Sequence of chain 1.A:
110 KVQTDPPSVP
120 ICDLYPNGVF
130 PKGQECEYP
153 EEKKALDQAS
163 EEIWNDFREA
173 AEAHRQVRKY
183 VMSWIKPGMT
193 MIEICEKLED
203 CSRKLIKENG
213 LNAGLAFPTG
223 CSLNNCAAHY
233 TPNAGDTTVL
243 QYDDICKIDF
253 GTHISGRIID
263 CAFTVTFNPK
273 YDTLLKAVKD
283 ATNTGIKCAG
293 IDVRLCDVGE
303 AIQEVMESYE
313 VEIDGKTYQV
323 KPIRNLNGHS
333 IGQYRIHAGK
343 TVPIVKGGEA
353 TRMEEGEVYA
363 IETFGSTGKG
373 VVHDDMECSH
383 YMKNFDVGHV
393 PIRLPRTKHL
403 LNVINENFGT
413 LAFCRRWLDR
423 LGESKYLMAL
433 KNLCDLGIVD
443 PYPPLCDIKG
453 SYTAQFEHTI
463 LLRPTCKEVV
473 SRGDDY

A protein and the small-molecule ligand that binds it are described below.
Small molecule (SMILES): CO[C@H]1[C@H](C2(C)O[C@@H]2CC=C(C)C)[C@](C)(O)CC[C@H]1OC(=O)NC(=O)CCl

Binding-site contacts:
Ligand atom C25 contacts residue ALA414 of chain 1.A at 4.0 Å (hydrophobic).
Ligand atom O4B contacts residue ASN327 of chain 1.A at 3.1 Å (h-bond).
Ligand atom C22 contacts residue TYR444 of chain 1.A at 3.8 Å (hydrophobic).
Ligand atom O11 contacts residue GLU364 of chain 1.A at 3.7 Å.
Ligand atom C31 contacts residue HIS331 of chain 1.A at 3.9 Å.
Ligand atom C31 contacts residue ASN329 of chain 1.A at 3.5 Å.
Ligand atom C21 contacts residue HIS231 of chain 1.A at 4.0 Å.
Ligand atom O4A contacts residue LEU328 of chain 1.A at 3.5 Å.
Ligand atom C2B contacts residue ALA414 of chain 1.A at 3.9 Å (hydrophobic).
Ligand atom C43 contacts residue ASN327 of chain 1.A at 3.7 Å.
Ligand atom O11 contacts residue HIS231 of chain 1.A at 3.7 Å.
Ligand atom C2A contacts residue HIS339 of chain 1.A at 4.0 Å.
Ligand atom O4B contacts residue ASN329 of chain 1.A at 3.8 Å.
Ligand atom C23 contacts residue TYR444 of chain 1.A at 3.8 Å (hydrophobic).
Ligand atom O31 contacts residue HIS339 of chain 1.A at 3.7 Å.
Ligand atom C2A contacts residue HIS331 of chain 1.A at 3.6 Å.
Ligand atom O11 contacts residue CO1 of chain 1.B at 3.3 Å.
Ligand atom O11 contacts residue HIS331 of chain 1.A at 4.0 Å.
Ligand atom O2A contacts residue HIS339 of chain 1.A at 3.9 Å.
Ligand atom C11 contacts residue HIS231 of chain 1.A at 1.5 Å.
Ligand atom C5 contacts residue GLU364 of chain 1.A at 3.8 Å.
Ligand atom C2B contacts residue PHE219 of chain 1.A at 3.7 Å (hydrophobic).
Ligand atom C1 contacts residue HIS231 of chain 1.A at 2.6 Å.
Ligand atom O4A contacts residue ASN329 of chain 1.A at 3.1 Å (h-bond).
Ligand atom O41 contacts residue LEU328 of chain 1.A at 3.7 Å.
Ligand atom C23 contacts residue ILE338 of chain 1.A at 3.9 Å (hydrophobic).
Ligand atom C6 contacts residue HIS231 of chain 1.A at 3.0 Å.
Ligand atom C23 contacts residue MET384 of chain 1.A at 3.9 Å (hydrophobic).
Ligand atom C4 contacts residue ASN329 of chain 1.A at 3.4 Å.
Ligand atom C22 contacts residue HIS231 of chain 1.A at 3.7 Å.
Ligand atom O4A contacts residue ASN327 of chain 1.A at 4.0 Å.
Ligand atom C2C contacts residue TYR444 of chain 1.A at 3.5 Å (hydrophobic).
Ligand atom C5 contacts residue ASN329 of chain 1.A at 3.9 Å.
Ligand atom C31 contacts residue HIS339 of chain 1.A at 3.5 Å.
Ligand atom N42 contacts residue LEU328 of chain 1.A at 3.9 Å.
Ligand atom C3 contacts residue ASN329 of chain 1.A at 4.0 Å.
Ligand atom C31 contacts residue GLY330 of chain 1.A at 4.0 Å.
Ligand atom C41 contacts residue LEU328 of chain 1.A at 3.6 Å (hydrophobic).
Ligand atom C24 contacts residue ILE338 of chain 1.A at 3.7 Å (hydrophobic).
Ligand atom C2 contacts residue HIS231 of chain 1.A at 3.4 Å.